Sequence of chain 1.A:
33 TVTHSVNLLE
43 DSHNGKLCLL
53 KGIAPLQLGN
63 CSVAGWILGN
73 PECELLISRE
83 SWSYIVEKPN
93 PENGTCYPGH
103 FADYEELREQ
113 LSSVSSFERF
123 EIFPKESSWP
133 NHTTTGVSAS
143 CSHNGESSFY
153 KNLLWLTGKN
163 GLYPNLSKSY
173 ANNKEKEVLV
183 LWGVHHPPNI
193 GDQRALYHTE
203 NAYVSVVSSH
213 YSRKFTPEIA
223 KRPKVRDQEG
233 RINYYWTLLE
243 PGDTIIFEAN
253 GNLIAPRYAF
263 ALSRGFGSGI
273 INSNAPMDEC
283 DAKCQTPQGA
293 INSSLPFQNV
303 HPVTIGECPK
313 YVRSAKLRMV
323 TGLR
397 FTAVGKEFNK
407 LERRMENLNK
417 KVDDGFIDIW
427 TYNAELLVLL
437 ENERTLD

Binding-site contacts:
Ligand atom O5 contacts residue ASN62 of chain 1.A at 2.3 Å (h-bond).
Ligand atom C1 contacts residue ASN62 of chain 1.A at 1.4 Å.
Ligand atom C1 contacts residue GLU94 of chain 1.A at 4.1 Å.
Ligand atom C3 contacts residue ASN62 of chain 1.A at 3.8 Å.
Ligand atom C2 contacts residue ASN62 of chain 1.A at 2.6 Å.
Ligand atom C4 contacts residue ASN62 of chain 1.A at 4.2 Å.
Ligand atom C5 contacts residue ASN62 of chain 1.A at 3.6 Å.
Ligand atom N2 contacts residue GLU94 of chain 1.A at 3.8 Å.
Ligand atom C8 contacts residue GLU94 of chain 1.A at 4.5 Å.
Ligand atom C7 contacts residue ASN62 of chain 1.A at 4.2 Å.
Ligand atom N2 contacts residue ASN62 of chain 1.A at 3.0 Å (h-bond).

This small molecule binds to this protein.
Small molecule (SMILES): CC(=O)N[C@@H]1[C@@H](O)[C@H](O)[C@@H](CO)O[C@H]1O